Binding-site contacts:
Ligand atom N contacts residue ASP229 of chain 11.A at 3.2 Å (salt-bridge).
Ligand atom CE contacts residue VAL36 of chain 11.A at 3.7 Å (hydrophobic).
Ligand atom O contacts residue ARG34 of chain 11.A at 2.8 Å (salt-bridge).
Ligand atom CG contacts residue ARG35 of chain 11.A at 3.1 Å.
Ligand atom CA contacts residue ASP229 of chain 11.A at 3.8 Å.
Ligand atom C contacts residue ASP229 of chain 11.A at 3.8 Å.
Ligand atom CE contacts residue VAL37 of chain 11.A at 3.7 Å (hydrophobic).
Ligand atom CD1 contacts residue ILE230 of chain 11.A at 3.5 Å (hydrophobic).
Ligand atom N contacts residue ARG34 of chain 11.A at 3.4 Å (salt-bridge).
Ligand atom CG2 contacts residue LEU31 of chain 11.A at 3.8 Å (hydrophobic).
Ligand atom CD1 contacts residue LEU27 of chain 11.A at 3.8 Å (hydrophobic).
Ligand atom CA contacts residue SER231 of chain 11.A at 3.6 Å.
Ligand atom OG contacts residue ARG34 of chain 11.A at 3.7 Å.
Ligand atom CG contacts residue ILE230 of chain 11.A at 3.6 Å (hydrophobic).
Ligand atom CD2 contacts residue SER24 of chain 11.A at 3.5 Å.
Ligand atom CA contacts residue ARG6 of chain 11.A at 3.7 Å.
Ligand atom CB contacts residue VAL39 of chain 11.A at 3.8 Å (hydrophobic).
Ligand atom CA contacts residue ARG35 of chain 11.A at 3.8 Å.
Ligand atom OG contacts residue ASP229 of chain 11.A at 3.6 Å.
Ligand atom C contacts residue SER231 of chain 11.A at 3.8 Å.
Ligand atom N contacts residue ILE230 of chain 11.A at 3.1 Å (h-bond).
Ligand atom O contacts residue LEU4 of chain 11.A at 3.7 Å.
Ligand atom CB contacts residue ILE230 of chain 11.A at 3.6 Å (hydrophobic).
Ligand atom CA contacts residue ASP229 of chain 11.A at 3.6 Å.
Ligand atom N contacts residue ARG34 of chain 11.A at 3.7 Å.
Ligand atom N contacts residue ARG34 of chain 11.A at 3.9 Å.
Ligand atom CD1 contacts residue LEU31 of chain 11.A at 3.6 Å (hydrophobic).
Ligand atom O contacts residue SER231 of chain 11.A at 3.2 Å.
Ligand atom C contacts residue ARG34 of chain 11.A at 3.7 Å.
Ligand atom CE contacts residue ARG35 of chain 11.A at 3.8 Å.
Ligand atom CD1 contacts residue LEU27 of chain 11.A at 3.6 Å (hydrophobic).
Ligand atom CD1 contacts residue LYS28 of chain 11.A at 3.4 Å.
Ligand atom CB contacts residue SER24 of chain 11.A at 3.8 Å.
Ligand atom O contacts residue ILE232 of chain 11.A at 3.6 Å (h-bond).
Ligand atom O contacts residue ARG6 of chain 11.A at 3.4 Å (salt-bridge).
Ligand atom CD2 contacts residue GLU20 of chain 11.A at 3.6 Å.
Ligand atom CB contacts residue ARG35 of chain 11.A at 3.4 Å.
Ligand atom N contacts residue ASP229 of chain 11.A at 2.8 Å (salt-bridge).
Ligand atom O contacts residue ASN2 of chain 11.A at 3.8 Å.
Ligand atom NZ contacts residue THR217 of chain 11.A at 3.8 Å.

This small molecule binds to this protein.
Small molecule (SMILES): CC[C@H](C)[C@H](NC(=O)[C@H](CC(N)=O)NC(=O)[C@H](CC(C)C)NC(=O)[C@H](CO)NC(=O)CNC(=O)[C@@H](N)CO)C(=O)NCC(=O)N[C@@H](CO)C(=O)N[C@@H](CC(C)C)C(=O)N[C@H](C=O)CCCCN

Sequence of chain 11.A:
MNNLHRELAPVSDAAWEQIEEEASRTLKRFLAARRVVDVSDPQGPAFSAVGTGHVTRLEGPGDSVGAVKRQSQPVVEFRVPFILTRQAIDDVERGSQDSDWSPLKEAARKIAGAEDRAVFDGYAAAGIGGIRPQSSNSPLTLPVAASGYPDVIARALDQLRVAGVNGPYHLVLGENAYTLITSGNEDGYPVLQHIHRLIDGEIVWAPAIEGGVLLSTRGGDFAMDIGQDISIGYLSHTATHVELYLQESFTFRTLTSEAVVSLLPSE